The protein below binds the small molecule below.
Small molecule (SMILES): CCO/N=C/c1ccc(OCC[C@@H](C)CCN2CCN(c3ccncc3)C2=O)cc1

Sequence of chain 28.C:
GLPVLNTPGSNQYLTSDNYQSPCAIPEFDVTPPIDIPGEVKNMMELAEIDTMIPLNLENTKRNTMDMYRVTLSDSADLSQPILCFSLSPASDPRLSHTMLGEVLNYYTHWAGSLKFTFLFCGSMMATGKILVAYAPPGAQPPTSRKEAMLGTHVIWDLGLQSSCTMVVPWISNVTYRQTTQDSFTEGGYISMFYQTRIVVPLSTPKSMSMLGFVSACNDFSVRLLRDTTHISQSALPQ

Sequence of chain 28.A:
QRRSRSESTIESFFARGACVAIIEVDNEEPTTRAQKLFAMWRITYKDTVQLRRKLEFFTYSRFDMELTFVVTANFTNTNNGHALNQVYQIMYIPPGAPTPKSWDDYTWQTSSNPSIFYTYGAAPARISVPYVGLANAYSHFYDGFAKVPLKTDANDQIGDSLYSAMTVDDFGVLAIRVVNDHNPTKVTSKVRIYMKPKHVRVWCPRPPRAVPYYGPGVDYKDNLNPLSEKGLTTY

Binding-site contacts:
Ligand atom CAJ contacts residue LEU132 of chain 28.A at 3.3 Å (hydrophobic).
Ligand atom NBC contacts residue PHE236 of chain 28.A at 3.7 Å.
Ligand atom NAU contacts residue LYS111 of chain 28.A at 3.5 Å (salt-bridge).
Ligand atom CAX contacts residue TYR110 of chain 28.A at 3.6 Å (hydrophobic).
Ligand atom CAE contacts residue TYR110 of chain 28.A at 3.8 Å (hydrophobic).
Ligand atom CAO contacts residue PHE236 of chain 28.A at 3.7 Å (hydrophobic).
Ligand atom CAL contacts residue MET130 of chain 28.A at 3.2 Å (hydrophobic).
Ligand atom CAN contacts residue ILE108 of chain 28.A at 3.7 Å (hydrophobic).
Ligand atom CAI contacts residue TYR157 of chain 28.A at 3.6 Å (hydrophobic).
Ligand atom CAR contacts residue TYR203 of chain 28.A at 3.7 Å (hydrophobic).
Ligand atom CAL contacts residue LEU132 of chain 28.A at 3.9 Å (hydrophobic).
Ligand atom CAJ contacts residue VAL194 of chain 28.A at 3.6 Å (hydrophobic).
Ligand atom CAA contacts residue ILE155 of chain 28.A at 3.8 Å (hydrophobic).
Ligand atom NAT contacts residue ILE192 of chain 28.A at 3.8 Å.
Ligand atom OAC contacts residue TYR110 of chain 28.A at 3.6 Å.
Ligand atom CAM contacts residue TYR157 of chain 28.A at 3.8 Å (hydrophobic).
Ligand atom CAG contacts residue TYR110 of chain 28.A at 3.7 Å (hydrophobic).
Ligand atom CAB contacts residue TYR203 of chain 28.A at 3.6 Å (hydrophobic).
Ligand atom CAQ contacts residue PHE236 of chain 28.A at 3.5 Å (hydrophobic).
Ligand atom OAC contacts residue PHE236 of chain 28.A at 3.5 Å.
Ligand atom OAV contacts residue ILE192 of chain 28.A at 3.1 Å.
Ligand atom CAX contacts residue PHE236 of chain 28.A at 3.3 Å (hydrophobic).
Ligand atom CAS contacts residue TYR203 of chain 28.A at 3.7 Å (hydrophobic).
Ligand atom CAY contacts residue VAL194 of chain 28.A at 3.8 Å (hydrophobic).
Ligand atom CAL contacts residue VAL194 of chain 28.A at 3.8 Å (hydrophobic).
Ligand atom CAA contacts residue ILE181 of chain 28.A at 3.8 Å (hydrophobic).
Ligand atom CAA contacts residue SER180 of chain 28.A at 3.6 Å.
Ligand atom CAA contacts residue PRO179 of chain 28.A at 3.3 Å (hydrophobic).
Ligand atom OAC contacts residue THR109 of chain 28.A at 3.8 Å.
Ligand atom NBD contacts residue PHE236 of chain 28.A at 3.6 Å.
Ligand atom NBD contacts residue TYR110 of chain 28.A at 3.4 Å.
Ligand atom CBB contacts residue MET130 of chain 28.A at 3.7 Å (hydrophobic).
Ligand atom CAD contacts residue ILE192 of chain 28.A at 3.4 Å (hydrophobic).
Ligand atom CAZ contacts residue VAL194 of chain 28.A at 3.9 Å (hydrophobic).
Ligand atom CAK contacts residue TYR157 of chain 28.A at 3.6 Å (hydrophobic).
Ligand atom CAH contacts residue TYR110 of chain 28.A at 3.6 Å (hydrophobic).
Ligand atom CAF contacts residue LYS111 of chain 28.A at 3.6 Å.
Ligand atom CAE contacts residue SER204 of chain 28.A at 3.4 Å.
Ligand atom NAT contacts residue TYR157 of chain 28.A at 3.4 Å.
Ligand atom CBA contacts residue TYR110 of chain 28.A at 3.4 Å (hydrophobic).